Sequence of chain 1.B:
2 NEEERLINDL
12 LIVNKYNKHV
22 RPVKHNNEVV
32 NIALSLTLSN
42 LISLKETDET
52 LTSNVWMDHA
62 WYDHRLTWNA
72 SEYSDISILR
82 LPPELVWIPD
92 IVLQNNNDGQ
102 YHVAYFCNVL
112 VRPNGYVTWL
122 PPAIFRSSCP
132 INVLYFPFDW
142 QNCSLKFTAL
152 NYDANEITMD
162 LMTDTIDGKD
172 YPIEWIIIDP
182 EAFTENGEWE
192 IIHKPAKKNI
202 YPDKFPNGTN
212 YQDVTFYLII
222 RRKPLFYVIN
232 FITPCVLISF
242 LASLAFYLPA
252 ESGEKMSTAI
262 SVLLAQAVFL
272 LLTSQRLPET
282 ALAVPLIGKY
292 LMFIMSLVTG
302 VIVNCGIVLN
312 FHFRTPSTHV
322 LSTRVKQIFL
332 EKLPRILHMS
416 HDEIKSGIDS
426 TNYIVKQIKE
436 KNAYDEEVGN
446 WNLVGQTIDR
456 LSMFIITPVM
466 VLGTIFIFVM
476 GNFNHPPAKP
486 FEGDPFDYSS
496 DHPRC

Binding-site contacts:
Ligand atom O7 contacts residue ASN143 of chain 1.B at 3.6 Å (h-bond).
Ligand atom O7 contacts residue TYR218 of chain 1.B at 4.3 Å.
Ligand atom O4 contacts residue PHE486 of chain 1.B at 3.4 Å.
Ligand atom C2 contacts residue ASN143 of chain 1.B at 2.4 Å.
Ligand atom C8 contacts residue ILE220 of chain 1.B at 4.2 Å (hydrophobic).
Ligand atom C8 contacts residue PRO482 of chain 1.B at 3.2 Å (hydrophobic).
Ligand atom C8 contacts residue PRO485 of chain 1.B at 4.2 Å (hydrophobic).
Ligand atom C5 contacts residue PHE486 of chain 1.B at 4.3 Å (hydrophobic).
Ligand atom C8 contacts residue TYR218 of chain 1.B at 3.0 Å (hydrophobic).
Ligand atom O5 contacts residue TYR218 of chain 1.B at 4.4 Å.
Ligand atom C4 contacts residue PHE486 of chain 1.B at 4.1 Å (hydrophobic).
Ligand atom O6 contacts residue TYR218 of chain 1.B at 3.8 Å.
Ligand atom C6 contacts residue GLU487 of chain 1.B at 4.2 Å.
Ligand atom O3 contacts residue PHE486 of chain 1.B at 3.5 Å (h-bond).
Ligand atom O6 contacts residue GLU487 of chain 1.B at 3.1 Å (salt-bridge).
Ligand atom C2 contacts residue PHE486 of chain 1.B at 4.4 Å (hydrophobic).
Ligand atom O5 contacts residue ASN143 of chain 1.B at 2.4 Å (h-bond).
Ligand atom C5 contacts residue TYR218 of chain 1.B at 3.9 Å (hydrophobic).
Ligand atom C4 contacts residue ASN143 of chain 1.B at 4.2 Å.
Ligand atom C5 contacts residue ASN143 of chain 1.B at 3.6 Å.
Ligand atom O3 contacts residue GLU487 of chain 1.B at 4.2 Å.
Ligand atom N2 contacts residue LYS198 of chain 1.B at 3.9 Å.
Ligand atom O7 contacts residue TRP141 of chain 1.B at 3.6 Å.
Ligand atom C8 contacts residue TRP141 of chain 1.B at 3.9 Å (hydrophobic).
Ligand atom C1 contacts residue ASN143 of chain 1.B at 1.4 Å.
Ligand atom C8 contacts residue ASN200 of chain 1.B at 3.3 Å.
Ligand atom C8 contacts residue LYS198 of chain 1.B at 4.2 Å.
Ligand atom N2 contacts residue ASN143 of chain 1.B at 2.8 Å (h-bond).
Ligand atom N2 contacts residue PHE486 of chain 1.B at 4.1 Å.
Ligand atom C3 contacts residue ASN143 of chain 1.B at 3.8 Å.
Ligand atom C3 contacts residue PHE486 of chain 1.B at 3.7 Å (hydrophobic).
Ligand atom N2 contacts residue ILE220 of chain 1.B at 4.4 Å.
Ligand atom C7 contacts residue TRP141 of chain 1.B at 4.0 Å (hydrophobic).
Ligand atom C7 contacts residue TYR218 of chain 1.B at 3.9 Å (hydrophobic).
Ligand atom C6 contacts residue TYR218 of chain 1.B at 3.9 Å (hydrophobic).
Ligand atom C7 contacts residue PRO482 of chain 1.B at 4.5 Å (hydrophobic).
Ligand atom C7 contacts residue ASN143 of chain 1.B at 3.4 Å.

The small molecule below binds the protein below.
Small molecule (SMILES): CC(=O)N[C@H]1[C@H](O[C@H]2[C@H](O)[C@@H](NC(C)=O)CO[C@@H]2CO)O[C@H](CO)[C@@H](O[C@@H]2O[C@H](CO)[C@@H](O)[C@H](O)[C@@H]2O)[C@@H]1O